Binding-site contacts:
Ligand atom C5 contacts residue HIS584 of chain 1.D at 3.5 Å.
Ligand atom O3A contacts residue HIS584 of chain 1.D at 3.1 Å (h-bond).
Ligand atom C1G contacts residue PRO447 of chain 1.D at 3.4 Å (hydrophobic).
Ligand atom O3' contacts residue ARG511 of chain 1.D at 2.9 Å (salt-bridge).
Ligand atom O2' contacts residue ARG511 of chain 1.D at 3.7 Å.
Ligand atom O4' contacts residue HIS584 of chain 1.D at 3.5 Å (h-bond).
Ligand atom C4' contacts residue ASN444 of chain 1.D at 3.5 Å.
Ligand atom O1A contacts residue THR546 of chain 1.D at 3.4 Å (h-bond).
Ligand atom C2G contacts residue TRP443 of chain 1.D at 3.7 Å (hydrophobic).
Ligand atom O3' contacts residue ASP629 of chain 1.D at 2.8 Å (salt-bridge).
Ligand atom N4 contacts residue ALA544 of chain 1.D at 3.5 Å.
Ligand atom N4 contacts residue ARG582 of chain 1.D at 3.4 Å (salt-bridge).
Ligand atom O1G contacts residue GLY445 of chain 1.D at 2.7 Å (h-bond).
Ligand atom O2G contacts residue ASN444 of chain 1.D at 3.0 Å (h-bond).
Ligand atom N3 contacts residue MET583 of chain 1.D at 3.4 Å (h-bond).
Ligand atom C5 contacts residue SER624 of chain 1.D at 3.4 Å.
Ligand atom O1G contacts residue TRP443 of chain 1.D at 2.8 Å (h-bond).
Ligand atom C6 contacts residue HIS584 of chain 1.D at 3.5 Å.
Ligand atom O2 contacts residue ARG582 of chain 1.D at 2.8 Å (salt-bridge).
Ligand atom N3 contacts residue ARG582 of chain 1.D at 3.5 Å (salt-bridge).
Ligand atom O2A contacts residue SER625 of chain 1.D at 2.9 Å (h-bond).
Ligand atom O1A contacts residue SER624 of chain 1.D at 2.8 Å (h-bond).
Ligand atom O2G contacts residue TRP443 of chain 1.D at 2.9 Å (h-bond).
Ligand atom C3' contacts residue VAL626 of chain 1.D at 3.5 Å (hydrophobic).
Ligand atom C5' contacts residue ASN444 of chain 1.D at 3.4 Å.
Ligand atom C2' contacts residue VAL626 of chain 1.D at 3.5 Å (hydrophobic).
Ligand atom O5' contacts residue SER625 of chain 1.D at 3.2 Å (h-bond).
Ligand atom C6 contacts residue VAL626 of chain 1.D at 3.1 Å (hydrophobic).
Ligand atom N4 contacts residue PRO545 of chain 1.D at 3.2 Å (h-bond).
Ligand atom PA contacts residue SER624 of chain 1.D at 3.7 Å.
Ligand atom C5 contacts residue VAL626 of chain 1.D at 3.5 Å (hydrophobic).
Ligand atom C2 contacts residue ARG582 of chain 1.D at 3.5 Å.
Ligand atom O3' contacts residue ASN444 of chain 1.D at 3.6 Å.
Ligand atom C1G contacts residue GLY445 of chain 1.D at 3.7 Å.
Ligand atom O1A contacts residue SER625 of chain 1.D at 3.6 Å (h-bond).
Ligand atom PA contacts residue SER625 of chain 1.D at 3.6 Å.
Ligand atom C5' contacts residue SER625 of chain 1.D at 3.7 Å.
Ligand atom O3' contacts residue SER625 of chain 1.D at 3.6 Å (h-bond).
Ligand atom O3B contacts residue ASN444 of chain 1.D at 3.4 Å (h-bond).
Ligand atom O2 contacts residue VAL609 of chain 1.D at 3.0 Å.

Sequence of chain 1.D:
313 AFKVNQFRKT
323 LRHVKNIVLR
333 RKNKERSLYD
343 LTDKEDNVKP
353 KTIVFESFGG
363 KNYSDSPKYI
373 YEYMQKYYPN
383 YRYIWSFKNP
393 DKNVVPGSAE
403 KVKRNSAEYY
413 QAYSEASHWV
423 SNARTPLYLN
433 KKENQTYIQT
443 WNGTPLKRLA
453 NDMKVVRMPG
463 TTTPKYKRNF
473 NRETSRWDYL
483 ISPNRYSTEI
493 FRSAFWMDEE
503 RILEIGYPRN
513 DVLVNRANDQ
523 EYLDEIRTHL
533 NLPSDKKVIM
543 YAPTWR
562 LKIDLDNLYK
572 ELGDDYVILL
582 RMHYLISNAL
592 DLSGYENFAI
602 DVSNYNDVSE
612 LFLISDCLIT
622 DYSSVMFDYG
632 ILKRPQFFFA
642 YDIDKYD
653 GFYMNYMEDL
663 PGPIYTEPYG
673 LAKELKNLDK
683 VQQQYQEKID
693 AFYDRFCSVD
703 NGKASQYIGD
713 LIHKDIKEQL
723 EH

The small molecule below binds the protein below.
Small molecule (SMILES): Nc1ccn([C@@H]2O[C@H](CO[P](=O)(O)O[P](=O)(O)OC[C@@H](O)CO)[C@@H](O)[C@H]2O)c(=O)n1